Binding-site contacts:
Ligand atom C2 contacts residue GLU109 of chain 2.B at 3.7 Å.
Ligand atom C6 contacts residue PHE306 of chain 2.B at 3.7 Å (hydrophobic).
Ligand atom C4 contacts residue GLU109 of chain 2.B at 4.0 Å.
Ligand atom C5 contacts residue CYS170 of chain 2.B at 4.2 Å (hydrophobic).
Ligand atom C6 contacts residue THR190 of chain 2.B at 3.8 Å.
Ligand atom C7 contacts residue GLY233 of chain 2.B at 3.4 Å.
Ligand atom N1 contacts residue THR190 of chain 2.B at 3.6 Å.
Ligand atom C5 contacts residue LEU166 of chain 2.B at 3.7 Å (hydrophobic).
Ligand atom C2 contacts residue GLY189 of chain 2.B at 3.3 Å.
Ligand atom C6 contacts residue LEU166 of chain 2.B at 3.6 Å (hydrophobic).
Ligand atom C6 contacts residue GLY232 of chain 2.B at 3.8 Å.
Ligand atom C7 contacts residue GLY232 of chain 2.B at 3.8 Å.
Ligand atom C4 contacts residue THR190 of chain 2.B at 3.5 Å.
Ligand atom C7A contacts residue LEU166 of chain 2.B at 3.9 Å (hydrophobic).
Ligand atom C4 contacts residue LEU166 of chain 2.B at 3.9 Å (hydrophobic).
Ligand atom C3A contacts residue 0JO1 of chain 2.D at 4.2 Å.
Ligand atom C7A contacts residue THR190 of chain 2.B at 3.4 Å.
Ligand atom N1 contacts residue 0JO1 of chain 2.D at 3.1 Å.
Ligand atom C2 contacts residue 0JO1 of chain 2.D at 3.5 Å.
Ligand atom N3 contacts residue THR190 of chain 2.B at 4.0 Å.
Ligand atom C5 contacts residue PHE306 of chain 2.B at 3.7 Å (hydrophobic).
Ligand atom N3 contacts residue GLU109 of chain 2.B at 2.7 Å (salt-bridge).
Ligand atom N1 contacts residue GLY189 of chain 2.B at 3.7 Å.
Ligand atom C7 contacts residue THR190 of chain 2.B at 3.7 Å.
Ligand atom C7 contacts residue 0JO1 of chain 2.D at 4.1 Å.
Ligand atom C2 contacts residue HIS115 of chain 2.B at 4.2 Å.
Ligand atom C6 contacts residue GLY233 of chain 2.B at 3.5 Å.
Ligand atom C2 contacts residue THR190 of chain 2.B at 4.0 Å.
Ligand atom C7 contacts residue GLY303 of chain 2.B at 4.2 Å.
Ligand atom C7A contacts residue 0JO1 of chain 2.D at 3.6 Å.
Ligand atom C4 contacts residue CYS170 of chain 2.B at 3.8 Å (hydrophobic).
Ligand atom N1 contacts residue LYS87 of chain 2.B at 3.1 Å (salt-bridge).
Ligand atom C2 contacts residue LYS87 of chain 2.B at 3.6 Å.
Ligand atom N3 contacts residue GLY189 of chain 2.B at 3.8 Å.
Ligand atom C3A contacts residue LEU166 of chain 2.B at 4.0 Å (hydrophobic).
Ligand atom C5 contacts residue THR190 of chain 2.B at 3.7 Å.
Ligand atom C3A contacts residue GLU109 of chain 2.B at 3.6 Å.
Ligand atom C7 contacts residue LEU166 of chain 2.B at 3.7 Å (hydrophobic).
Ligand atom N3 contacts residue 0JO1 of chain 2.D at 4.2 Å.
Ligand atom C3A contacts residue THR190 of chain 2.B at 3.5 Å.

A small-molecule ligand and the protein it binds are described below.
Small molecule (SMILES): c1ccc2[nH]cnc2c1

Sequence of chain 2.B:
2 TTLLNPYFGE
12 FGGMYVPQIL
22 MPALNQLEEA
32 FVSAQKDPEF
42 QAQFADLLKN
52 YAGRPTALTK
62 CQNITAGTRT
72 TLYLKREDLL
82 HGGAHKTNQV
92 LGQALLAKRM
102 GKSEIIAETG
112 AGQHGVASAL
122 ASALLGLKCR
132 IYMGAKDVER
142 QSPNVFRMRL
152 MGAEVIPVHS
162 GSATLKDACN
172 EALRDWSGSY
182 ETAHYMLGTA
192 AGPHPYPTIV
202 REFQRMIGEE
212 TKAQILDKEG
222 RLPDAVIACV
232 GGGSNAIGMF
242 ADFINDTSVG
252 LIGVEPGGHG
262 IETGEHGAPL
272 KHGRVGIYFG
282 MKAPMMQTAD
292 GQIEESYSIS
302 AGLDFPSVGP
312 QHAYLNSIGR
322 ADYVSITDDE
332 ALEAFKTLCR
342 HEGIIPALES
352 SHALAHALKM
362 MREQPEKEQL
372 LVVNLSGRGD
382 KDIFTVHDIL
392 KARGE